Sequence of chain 1.A:
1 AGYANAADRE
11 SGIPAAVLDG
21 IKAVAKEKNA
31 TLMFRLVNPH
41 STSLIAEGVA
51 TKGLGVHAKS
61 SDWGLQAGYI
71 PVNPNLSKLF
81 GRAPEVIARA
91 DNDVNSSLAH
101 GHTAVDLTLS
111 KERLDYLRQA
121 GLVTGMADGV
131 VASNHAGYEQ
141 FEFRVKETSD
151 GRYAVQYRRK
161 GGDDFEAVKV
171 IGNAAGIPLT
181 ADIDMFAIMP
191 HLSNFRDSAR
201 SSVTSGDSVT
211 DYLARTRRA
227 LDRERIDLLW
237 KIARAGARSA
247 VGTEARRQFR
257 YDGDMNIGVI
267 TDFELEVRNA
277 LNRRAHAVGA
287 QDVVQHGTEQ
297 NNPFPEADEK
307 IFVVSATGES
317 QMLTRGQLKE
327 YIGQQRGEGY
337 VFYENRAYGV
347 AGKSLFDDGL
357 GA

A protein and the small-molecule ligand that binds it are described below.
Small molecule (SMILES): Nc1ncnc2c1ncn2CCOC[P](=O)(O)O[P](=O)(O)OP(=O)(O)O

Binding-site contacts:
Ligand atom N7 contacts residue GLY293 of chain 1.A at 3.5 Å (h-bond).
Ligand atom O1G contacts residue LYS59 of chain 1.A at 2.6 Å (salt-bridge).
Ligand atom O5' contacts residue ASP184 of chain 1.A at 3.7 Å.
Ligand atom C5' contacts residue HIS292 of chain 1.A at 3.5 Å.
Ligand atom O3A contacts residue ASP184 of chain 1.A at 3.4 Å (salt-bridge).
Ligand atom O2B contacts residue LYS52 of chain 1.A at 3.8 Å.
Ligand atom C1' contacts residue ASN298 of chain 1.A at 2.9 Å.
Ligand atom O3B contacts residue MG1 of chain 1.E at 3.5 Å.
Ligand atom O2G contacts residue LYS59 of chain 1.A at 3.2 Å (salt-bridge).
Ligand atom N1 contacts residue GLY264 of chain 1.A at 3.7 Å.
Ligand atom O1A contacts residue ASP184 of chain 1.A at 2.5 Å (salt-bridge).
Ligand atom C4' contacts residue ASN298 of chain 1.A at 3.5 Å.
Ligand atom N7 contacts residue ASN298 of chain 1.A at 3.6 Å (h-bond).
Ligand atom N7 contacts residue HIS292 of chain 1.A at 3.4 Å.
Ligand atom N6 contacts residue THR294 of chain 1.A at 3.0 Å (h-bond).
Ligand atom O3A contacts residue MG1 of chain 1.E at 2.8 Å.
Ligand atom C5' contacts residue MG1 of chain 1.C at 3.2 Å.
Ligand atom PB contacts residue MG1 of chain 1.E at 3.8 Å.
Ligand atom C8 contacts residue HIS292 of chain 1.A at 3.5 Å.
Ligand atom O1A contacts residue ASP182 of chain 1.A at 2.9 Å (salt-bridge).
Ligand atom C4' contacts residue MG1 of chain 1.E at 2.2 Å.
Ligand atom PA contacts residue ASP184 of chain 1.A at 3.4 Å.
Ligand atom C5' contacts residue ASP184 of chain 1.A at 3.1 Å.
Ligand atom C4 contacts residue ASN298 of chain 1.A at 3.4 Å.
Ligand atom PG contacts residue LYS59 of chain 1.A at 3.2 Å.
Ligand atom O5' contacts residue ASN298 of chain 1.A at 3.7 Å.
Ligand atom C8 contacts residue ASN298 of chain 1.A at 2.8 Å.
Ligand atom N6 contacts residue GLY293 of chain 1.A at 3.3 Å.
Ligand atom PA contacts residue MG1 of chain 1.C at 2.9 Å.
Ligand atom O1A contacts residue MG1 of chain 1.C at 1.8 Å.
Ligand atom C1' contacts residue MG1 of chain 1.E at 3.6 Å.
Ligand atom N1 contacts residue ASN297 of chain 1.A at 3.8 Å.
Ligand atom N9 contacts residue ASN298 of chain 1.A at 2.6 Å (h-bond).
Ligand atom N6 contacts residue VAL265 of chain 1.A at 3.6 Å.
Ligand atom PA contacts residue MG1 of chain 1.E at 2.8 Å.
Ligand atom C5' contacts residue MG1 of chain 1.E at 3.0 Å.
Ligand atom O2A contacts residue MG1 of chain 1.E at 2.0 Å.
Ligand atom O5' contacts residue MG1 of chain 1.E at 2.9 Å.
Ligand atom O2A contacts residue MG1 of chain 1.C at 3.8 Å.
Ligand atom O1A contacts residue HIS292 of chain 1.A at 3.5 Å.